Sequence of chain 1.B:
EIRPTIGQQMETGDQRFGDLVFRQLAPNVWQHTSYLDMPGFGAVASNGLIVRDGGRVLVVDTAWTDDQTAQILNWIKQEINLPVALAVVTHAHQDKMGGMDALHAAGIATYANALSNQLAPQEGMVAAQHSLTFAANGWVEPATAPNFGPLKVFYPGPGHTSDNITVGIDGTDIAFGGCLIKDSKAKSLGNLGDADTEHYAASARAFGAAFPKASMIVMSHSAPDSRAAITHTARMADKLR

This protein binds this small molecule.
Small molecule (SMILES): Cc1onc(-c2ccccc2)c1C(=O)N[C@H](C(=O)O)[C@@H]1N[C@@H](C(=O)O)C(C)(C)S1

Binding-site contacts:
Ligand atom CAT contacts residue HIS250 of chain 1.B at 3.7 Å.
Ligand atom CAT contacts residue LYS211 of chain 1.B at 3.3 Å.
Ligand atom NAN contacts residue GLN123 of chain 1.B at 3.6 Å.
Ligand atom OAH contacts residue ZN1 of chain 1.H at 2.1 Å.
Ligand atom O contacts residue HIS122 of chain 1.B at 3.0 Å (h-bond).
Ligand atom OAH contacts residue LYS211 of chain 1.B at 3.1 Å (salt-bridge).
Ligand atom CAJ contacts residue GLU152 of chain 1.B at 3.6 Å.
Ligand atom OAH contacts residue CYS208 of chain 1.B at 3.2 Å.
Ligand atom NAP contacts residue ASP124 of chain 1.B at 3.1 Å (salt-bridge).
Ligand atom OAF contacts residue TRP93 of chain 1.B at 3.7 Å.
Ligand atom CB contacts residue ZN1 of chain 1.H at 3.2 Å.
Ligand atom OAE contacts residue ASN220 of chain 1.B at 3.0 Å (h-bond).
Ligand atom CAK contacts residue MET154 of chain 1.B at 3.6 Å (hydrophobic).
Ligand atom OAF contacts residue ASP124 of chain 1.B at 3.4 Å (salt-bridge).
Ligand atom O contacts residue HIS189 of chain 1.B at 3.0 Å.
Ligand atom CAI contacts residue GLU152 of chain 1.B at 3.1 Å.
Ligand atom OAF contacts residue HIS122 of chain 1.B at 3.8 Å.
Ligand atom CAK contacts residue GLU152 of chain 1.B at 3.2 Å.
Ligand atom NAP contacts residue HIS250 of chain 1.B at 3.5 Å (h-bond).
Ligand atom OAF contacts residue GLN123 of chain 1.B at 3.1 Å (h-bond).
Ligand atom OXT contacts residue ASN220 of chain 1.B at 3.0 Å (h-bond).
Ligand atom O contacts residue ZN1 of chain 1.G at 2.5 Å.
Ligand atom CAA contacts residue LEU65 of chain 1.B at 3.7 Å (hydrophobic).
Ligand atom CAC contacts residue ZN1 of chain 1.H at 3.7 Å.
Ligand atom CBB contacts residue ZN1 of chain 1.H at 3.0 Å.
Ligand atom NAP contacts residue ZN1 of chain 1.H at 2.1 Å.
Ligand atom CB contacts residue ASP124 of chain 1.B at 3.3 Å.
Ligand atom CAT contacts residue HIS189 of chain 1.B at 3.8 Å.
Ligand atom C contacts residue HIS122 of chain 1.B at 3.5 Å.
Ligand atom CAJ contacts residue HIS122 of chain 1.B at 3.4 Å.
Ligand atom CAM contacts residue GLN123 of chain 1.B at 3.5 Å.
Ligand atom CAB contacts residue ASN220 of chain 1.B at 3.6 Å.
Ligand atom CAA contacts residue TRP93 of chain 1.B at 3.6 Å (hydrophobic).
Ligand atom OAE contacts residue HIS189 of chain 1.B at 3.8 Å.
Ligand atom CAC contacts residue HIS250 of chain 1.B at 3.2 Å.
Ligand atom OAE contacts residue GLY219 of chain 1.B at 3.4 Å.
Ligand atom CAT contacts residue ZN1 of chain 1.H at 2.9 Å.
Ligand atom C contacts residue ZN1 of chain 1.G at 3.4 Å.
Ligand atom OAE contacts residue LYS211 of chain 1.B at 2.8 Å (salt-bridge).
Ligand atom OAH contacts residue HIS250 of chain 1.B at 3.0 Å (h-bond).